This small molecule binds to this protein.
Small molecule (SMILES): CC(=O)N[C@@H]1[C@@H](O)[C@H](O)[C@@H](CO)O[C@H]1O

Binding-site contacts:
Ligand atom C2 contacts residue ASN170 of chain 3.F at 2.3 Å.
Ligand atom O5 contacts residue ASN168 of chain 3.F at 4.4 Å.
Ligand atom C7 contacts residue ASN170 of chain 3.F at 3.4 Å.
Ligand atom N2 contacts residue ASN170 of chain 3.F at 2.8 Å (h-bond).
Ligand atom O5 contacts residue ASN170 of chain 3.F at 2.4 Å (h-bond).
Ligand atom O7 contacts residue ASN170 of chain 3.F at 3.5 Å (h-bond).
Ligand atom C5 contacts residue ASN170 of chain 3.F at 3.7 Å.
Ligand atom C4 contacts residue ASN170 of chain 3.F at 4.1 Å.
Ligand atom C5 contacts residue ASN168 of chain 3.F at 4.3 Å.
Ligand atom C3 contacts residue ASN170 of chain 3.F at 3.7 Å.
Ligand atom C6 contacts residue ASN168 of chain 3.F at 4.0 Å.
Ligand atom C1 contacts residue ASN170 of chain 3.F at 1.4 Å.

Sequence of chain 3.F:
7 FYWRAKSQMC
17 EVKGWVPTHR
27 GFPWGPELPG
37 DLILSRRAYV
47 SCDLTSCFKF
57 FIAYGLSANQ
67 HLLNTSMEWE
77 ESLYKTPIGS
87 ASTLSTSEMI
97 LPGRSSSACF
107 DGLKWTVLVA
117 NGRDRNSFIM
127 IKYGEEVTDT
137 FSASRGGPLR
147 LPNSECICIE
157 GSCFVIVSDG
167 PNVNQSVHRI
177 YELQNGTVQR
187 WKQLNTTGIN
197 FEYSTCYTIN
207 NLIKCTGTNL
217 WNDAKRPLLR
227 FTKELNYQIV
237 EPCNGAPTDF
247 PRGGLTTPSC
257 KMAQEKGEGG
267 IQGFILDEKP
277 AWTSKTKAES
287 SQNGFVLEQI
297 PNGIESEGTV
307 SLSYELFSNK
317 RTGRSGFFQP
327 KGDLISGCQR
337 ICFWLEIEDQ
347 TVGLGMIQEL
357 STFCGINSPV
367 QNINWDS